Sequence of chain 1.A:
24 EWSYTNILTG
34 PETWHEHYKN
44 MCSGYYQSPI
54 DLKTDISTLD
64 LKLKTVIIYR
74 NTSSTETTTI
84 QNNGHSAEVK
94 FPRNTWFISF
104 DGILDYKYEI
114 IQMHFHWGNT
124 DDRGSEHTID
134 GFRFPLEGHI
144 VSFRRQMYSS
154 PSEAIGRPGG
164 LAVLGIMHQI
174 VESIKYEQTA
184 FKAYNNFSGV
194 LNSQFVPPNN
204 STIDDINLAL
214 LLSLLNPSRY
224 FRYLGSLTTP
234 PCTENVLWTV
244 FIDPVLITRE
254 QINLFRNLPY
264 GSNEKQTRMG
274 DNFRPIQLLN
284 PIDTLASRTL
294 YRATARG

Binding-site contacts:
Ligand atom C7 contacts residue TYR179 of chain 1.A at 4.0 Å (hydrophobic).
Ligand atom O5 contacts residue ASN189 of chain 1.A at 2.6 Å (h-bond).
Ligand atom C1 contacts residue ASN189 of chain 1.A at 1.6 Å.
Ligand atom C4 contacts residue ASN189 of chain 1.A at 4.5 Å.
Ligand atom C5 contacts residue TYR179 of chain 1.A at 4.4 Å (hydrophobic).
Ligand atom C3 contacts residue TYR179 of chain 1.A at 3.9 Å (hydrophobic).
Ligand atom C3 contacts residue ASN189 of chain 1.A at 3.9 Å.
Ligand atom N2 contacts residue TYR179 of chain 1.A at 3.3 Å (h-bond).
Ligand atom O7 contacts residue ASN188 of chain 1.A at 4.5 Å.
Ligand atom C1 contacts residue TYR179 of chain 1.A at 3.8 Å (hydrophobic).
Ligand atom O7 contacts residue ASN189 of chain 1.A at 3.5 Å (h-bond).
Ligand atom N2 contacts residue ASN189 of chain 1.A at 2.8 Å (h-bond).
Ligand atom C7 contacts residue ASN189 of chain 1.A at 3.6 Å.
Ligand atom O3 contacts residue TYR179 of chain 1.A at 4.5 Å.
Ligand atom C8 contacts residue TYR179 of chain 1.A at 4.4 Å (hydrophobic).
Ligand atom C2 contacts residue TYR179 of chain 1.A at 4.2 Å (hydrophobic).
Ligand atom O5 contacts residue TYR179 of chain 1.A at 4.2 Å.
Ligand atom C2 contacts residue ASN189 of chain 1.A at 2.7 Å.
Ligand atom C5 contacts residue ASN189 of chain 1.A at 4.0 Å.

The small molecule below binds the protein below.
Small molecule (SMILES): CC(=O)N[C@@H]1[C@@H](O)[C@H](O)[C@@H](CO)O[C@H]1O